The protein below binds the small molecule below.
Small molecule (SMILES): CC(=O)N[C@H]1[C@H](O[C@H]2[C@H](O)[C@@H](NC(C)=O)CO[C@@H]2CO)O[C@H](CO)[C@@H](O[C@@H]2O[C@H](CO[C@H]3O[C@H](CO[C@H]4O[C@H](CO)[C@@H](O)[C@H](O)[C@@H]4O)[C@@H](O)[C@H](O[C@H]4O[C@H](CO)[C@@H](O)[C@H](O)[C@@H]4O)[C@@H]3O)[C@@H](O)[C@H](O[C@H]3O[C@H](CO)[C@@H](O)[C@H](O)[C@@H]3O)[C@@H]2O)[C@@H]1O

Binding-site contacts:
Ligand atom O7 contacts residue GLU61 of chain 1.C at 3.4 Å.
Ligand atom N2 contacts residue TYR212 of chain 1.C at 4.4 Å.
Ligand atom C7 contacts residue ASN213 of chain 1.C at 3.7 Å.
Ligand atom C8 contacts residue NAG2 of chain 1.I at 3.7 Å.
Ligand atom C8 contacts residue TYR212 of chain 1.C at 3.5 Å (hydrophobic).
Ligand atom C8 contacts residue GLU61 of chain 1.C at 4.4 Å.
Ligand atom C3 contacts residue ASN213 of chain 1.C at 3.8 Å.
Ligand atom O7 contacts residue NAG1 of chain 1.I at 4.4 Å.
Ligand atom C1 contacts residue ASN213 of chain 1.C at 1.4 Å.
Ligand atom C7 contacts residue TYR212 of chain 1.C at 4.2 Å (hydrophobic).
Ligand atom O7 contacts residue ASN213 of chain 1.C at 3.9 Å.
Ligand atom N2 contacts residue ASN213 of chain 1.C at 3.0 Å (h-bond).
Ligand atom O5 contacts residue ASN213 of chain 1.C at 2.2 Å (h-bond).
Ligand atom C7 contacts residue GLU61 of chain 1.C at 4.3 Å.
Ligand atom C8 contacts residue NAG1 of chain 1.I at 4.3 Å.
Ligand atom C2 contacts residue ASN213 of chain 1.C at 2.5 Å.
Ligand atom C4 contacts residue ASN213 of chain 1.C at 4.1 Å.
Ligand atom C5 contacts residue ASN213 of chain 1.C at 3.5 Å.

Sequence of chain 1.C:
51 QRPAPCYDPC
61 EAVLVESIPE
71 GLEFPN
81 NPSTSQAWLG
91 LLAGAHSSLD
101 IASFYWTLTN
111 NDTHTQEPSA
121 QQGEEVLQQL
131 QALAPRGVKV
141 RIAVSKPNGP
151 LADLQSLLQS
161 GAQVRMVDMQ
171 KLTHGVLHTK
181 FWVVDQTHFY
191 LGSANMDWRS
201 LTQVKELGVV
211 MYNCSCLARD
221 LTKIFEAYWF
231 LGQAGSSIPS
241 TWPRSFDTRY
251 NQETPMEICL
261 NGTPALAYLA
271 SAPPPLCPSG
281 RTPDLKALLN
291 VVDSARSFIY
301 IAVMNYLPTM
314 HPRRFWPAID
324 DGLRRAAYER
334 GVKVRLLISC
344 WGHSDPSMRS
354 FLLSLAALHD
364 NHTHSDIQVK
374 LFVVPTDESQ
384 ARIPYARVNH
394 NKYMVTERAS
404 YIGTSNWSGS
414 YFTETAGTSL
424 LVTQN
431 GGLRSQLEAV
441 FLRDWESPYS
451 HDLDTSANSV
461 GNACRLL